Sequence of chain 1.A:
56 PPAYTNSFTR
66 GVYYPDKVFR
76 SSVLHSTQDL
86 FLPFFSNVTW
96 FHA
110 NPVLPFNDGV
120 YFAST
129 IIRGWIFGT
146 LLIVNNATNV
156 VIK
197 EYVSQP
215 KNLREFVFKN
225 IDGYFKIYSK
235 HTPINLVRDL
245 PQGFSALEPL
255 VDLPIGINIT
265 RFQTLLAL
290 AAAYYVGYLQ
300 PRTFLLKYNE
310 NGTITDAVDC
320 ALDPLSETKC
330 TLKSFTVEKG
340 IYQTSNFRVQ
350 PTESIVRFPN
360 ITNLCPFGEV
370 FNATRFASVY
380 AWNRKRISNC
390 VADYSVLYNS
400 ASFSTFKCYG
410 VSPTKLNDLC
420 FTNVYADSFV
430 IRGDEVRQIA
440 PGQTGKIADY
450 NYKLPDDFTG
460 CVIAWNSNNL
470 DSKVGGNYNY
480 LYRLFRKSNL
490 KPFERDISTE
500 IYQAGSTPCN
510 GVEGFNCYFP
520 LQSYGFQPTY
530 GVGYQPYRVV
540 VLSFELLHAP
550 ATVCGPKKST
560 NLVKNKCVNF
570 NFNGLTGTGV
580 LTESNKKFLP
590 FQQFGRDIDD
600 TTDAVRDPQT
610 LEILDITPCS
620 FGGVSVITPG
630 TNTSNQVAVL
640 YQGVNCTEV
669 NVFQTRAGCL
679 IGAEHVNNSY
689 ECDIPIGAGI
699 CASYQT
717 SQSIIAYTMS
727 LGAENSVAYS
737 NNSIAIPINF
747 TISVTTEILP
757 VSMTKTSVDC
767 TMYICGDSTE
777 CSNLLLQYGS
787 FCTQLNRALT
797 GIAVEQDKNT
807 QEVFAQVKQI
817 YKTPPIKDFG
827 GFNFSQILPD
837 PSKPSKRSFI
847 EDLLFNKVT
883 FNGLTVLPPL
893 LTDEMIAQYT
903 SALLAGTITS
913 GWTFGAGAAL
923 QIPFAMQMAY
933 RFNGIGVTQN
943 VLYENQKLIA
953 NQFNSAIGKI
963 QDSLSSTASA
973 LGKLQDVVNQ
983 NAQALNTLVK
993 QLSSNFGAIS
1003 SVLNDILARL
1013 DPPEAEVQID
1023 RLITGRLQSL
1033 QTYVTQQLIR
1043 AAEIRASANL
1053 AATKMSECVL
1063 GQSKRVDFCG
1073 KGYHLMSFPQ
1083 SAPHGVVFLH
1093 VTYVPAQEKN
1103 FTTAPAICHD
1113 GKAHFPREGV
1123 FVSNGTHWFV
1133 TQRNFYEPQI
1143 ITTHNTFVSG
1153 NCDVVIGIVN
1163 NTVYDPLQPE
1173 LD

Binding-site contacts:
Ligand atom C3 contacts residue GLY367 of chain 1.A at 4.3 Å.
Ligand atom C7 contacts residue ASN371 of chain 1.A at 3.4 Å.
Ligand atom O3 contacts residue GLY367 of chain 1.A at 3.2 Å.
Ligand atom C4 contacts residue ASN371 of chain 1.A at 4.2 Å.
Ligand atom C8 contacts residue ALA400 of chain 1.A at 4.0 Å (hydrophobic).
Ligand atom C1 contacts residue ASN371 of chain 1.A at 1.4 Å.
Ligand atom O7 contacts residue ASN371 of chain 1.A at 2.9 Å (h-bond).
Ligand atom C5 contacts residue ASN371 of chain 1.A at 3.6 Å.
Ligand atom C2 contacts residue ASN371 of chain 1.A at 2.5 Å.
Ligand atom C2 contacts residue GLY367 of chain 1.A at 4.5 Å.
Ligand atom C3 contacts residue ASN371 of chain 1.A at 3.8 Å.
Ligand atom O5 contacts residue ASN371 of chain 1.A at 2.4 Å (h-bond).
Ligand atom O3 contacts residue ASN371 of chain 1.A at 3.7 Å.
Ligand atom N2 contacts residue ASN371 of chain 1.A at 3.2 Å (h-bond).

A small-molecule ligand and the protein it binds are described below.
Small molecule (SMILES): CC(=O)N[C@@H]1[C@@H](O)[C@H](O)[C@@H](CO)O[C@H]1O